The small molecule below binds the protein below.
Small molecule (SMILES): O=C(NCCS(=O)(=O)O)c1ccccc1

Sequence of chain 1.A:
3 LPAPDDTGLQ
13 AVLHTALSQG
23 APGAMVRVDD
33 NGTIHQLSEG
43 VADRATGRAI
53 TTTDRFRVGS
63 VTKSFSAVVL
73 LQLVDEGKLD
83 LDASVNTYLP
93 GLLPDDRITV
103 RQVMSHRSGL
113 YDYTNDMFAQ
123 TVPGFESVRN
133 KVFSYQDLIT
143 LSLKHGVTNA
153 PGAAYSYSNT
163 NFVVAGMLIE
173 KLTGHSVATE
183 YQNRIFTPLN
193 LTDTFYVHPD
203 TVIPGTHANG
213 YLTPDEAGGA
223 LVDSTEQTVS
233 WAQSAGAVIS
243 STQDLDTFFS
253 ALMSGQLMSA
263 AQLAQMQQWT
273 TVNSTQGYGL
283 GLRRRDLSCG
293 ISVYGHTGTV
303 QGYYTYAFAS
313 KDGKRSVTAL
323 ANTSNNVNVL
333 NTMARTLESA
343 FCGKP

Binding-site contacts:
Ligand atom O11 contacts residue THR299 of chain 1.A at 3.0 Å.
Ligand atom O11 contacts residue SER62 of chain 1.A at 2.4 Å (h-bond).
Ligand atom O14 contacts residue THR299 of chain 1.A at 2.5 Å (h-bond).
Ligand atom N9 contacts residue ARG285 of chain 1.A at 3.9 Å.
Ligand atom O11 contacts residue THR301 of chain 1.A at 3.2 Å (h-bond).
Ligand atom O12 contacts residue ARG285 of chain 1.A at 3.0 Å (salt-bridge).
Ligand atom S8 contacts residue HIS298 of chain 1.A at 4.3 Å.
Ligand atom O12 contacts residue HIS298 of chain 1.A at 3.0 Å.
Ligand atom N9 contacts residue THR299 of chain 1.A at 4.4 Å.
Ligand atom C10 contacts residue SER62 of chain 1.A at 4.1 Å.
Ligand atom S8 contacts residue TYR159 of chain 1.A at 3.6 Å.
Ligand atom S8 contacts residue THR301 of chain 1.A at 3.9 Å.
Ligand atom N9 contacts residue THR301 of chain 1.A at 4.2 Å.
Ligand atom C7 contacts residue TYR159 of chain 1.A at 3.5 Å (hydrophobic).
Ligand atom C1 contacts residue THR299 of chain 1.A at 4.1 Å.
Ligand atom C13 contacts residue THR299 of chain 1.A at 3.4 Å.
Ligand atom C10 contacts residue TYR159 of chain 1.A at 3.8 Å (hydrophobic).
Ligand atom C4 contacts residue LEU332 of chain 1.A at 3.3 Å (hydrophobic).
Ligand atom C5 contacts residue THR299 of chain 1.A at 4.4 Å.
Ligand atom C5 contacts residue TYR308 of chain 1.A at 3.5 Å (hydrophobic).
Ligand atom C7 contacts residue THR301 of chain 1.A at 3.5 Å.
Ligand atom C7 contacts residue SER62 of chain 1.A at 2.7 Å.
Ligand atom C4 contacts residue TYR308 of chain 1.A at 4.3 Å (hydrophobic).
Ligand atom S8 contacts residue ARG285 of chain 1.A at 4.1 Å.
Ligand atom S8 contacts residue SER62 of chain 1.A at 1.6 Å (h-bond).
Ligand atom C10 contacts residue THR301 of chain 1.A at 4.3 Å.
Ligand atom O12 contacts residue THR299 of chain 1.A at 3.2 Å (h-bond).
Ligand atom C13 contacts residue ARG285 of chain 1.A at 3.6 Å.
Ligand atom O12 contacts residue SER62 of chain 1.A at 2.5 Å (h-bond).
Ligand atom C10 contacts residue ARG285 of chain 1.A at 3.7 Å.
Ligand atom C5 contacts residue LEU332 of chain 1.A at 3.7 Å (hydrophobic).
Ligand atom C3 contacts residue LEU332 of chain 1.A at 3.7 Å (hydrophobic).
Ligand atom O14 contacts residue ARG285 of chain 1.A at 2.7 Å (salt-bridge).
Ligand atom C6 contacts residue LEU332 of chain 1.A at 4.0 Å (hydrophobic).
Ligand atom O12 contacts residue TYR159 of chain 1.A at 3.0 Å (h-bond).
Ligand atom C2 contacts residue LEU332 of chain 1.A at 4.2 Å (hydrophobic).
Ligand atom S8 contacts residue GLY300 of chain 1.A at 3.8 Å.
Ligand atom O11 contacts residue GLY300 of chain 1.A at 3.1 Å (h-bond).
Ligand atom S8 contacts residue THR299 of chain 1.A at 3.2 Å (h-bond).
Ligand atom C6 contacts residue THR299 of chain 1.A at 3.9 Å.